Binding-site contacts:
Ligand atom O4P contacts residue TYR151 of chain 1.B at 2.6 Å (h-bond).
Ligand atom N31 contacts residue PHE220 of chain 1.B at 3.6 Å.
Ligand atom C51 contacts residue PHE105 of chain 1.B at 3.8 Å (hydrophobic).
Ligand atom C2G contacts residue LYS77 of chain 1.B at 3.4 Å.
Ligand atom O3P contacts residue ASN10 of chain 1.B at 3.1 Å (h-bond).
Ligand atom O3P contacts residue HIS75 of chain 1.B at 3.2 Å (h-bond).
Ligand atom C1G contacts residue HIS75 of chain 1.B at 3.6 Å.
Ligand atom O3 contacts residue GLN107 of chain 1.B at 2.8 Å (h-bond).
Ligand atom OPP contacts residue TYR151 of chain 1.B at 3.6 Å.
Ligand atom O4 contacts residue PHE220 of chain 1.B at 3.4 Å.
Ligand atom O41 contacts residue ASN222 of chain 1.B at 3.7 Å.
Ligand atom C41 contacts residue ASN222 of chain 1.B at 3.8 Å.
Ligand atom C2 contacts residue PHE105 of chain 1.B at 3.6 Å (hydrophobic).
Ligand atom O3 contacts residue TYR151 of chain 1.B at 3.7 Å.
Ligand atom C5A contacts residue PHE220 of chain 1.B at 3.6 Å (hydrophobic).
Ligand atom C5 contacts residue TYR151 of chain 1.B at 3.7 Å (hydrophobic).
Ligand atom N31 contacts residue ASN222 of chain 1.B at 2.9 Å (h-bond).
Ligand atom O3 contacts residue PHE105 of chain 1.B at 3.5 Å.
Ligand atom O3G contacts residue TRP104 of chain 1.B at 3.4 Å.
Ligand atom C3 contacts residue GLN107 of chain 1.B at 3.7 Å.
Ligand atom C41 contacts residue PHE220 of chain 1.B at 3.5 Å (hydrophobic).
Ligand atom C4 contacts residue HIS217 of chain 1.B at 3.3 Å.
Ligand atom C51 contacts residue PHE220 of chain 1.B at 3.5 Å (hydrophobic).
Ligand atom C1 contacts residue HIS217 of chain 1.B at 3.3 Å.
Ligand atom P2 contacts residue TYR151 of chain 1.B at 3.3 Å.
Ligand atom O4P contacts residue HIS75 of chain 1.B at 3.2 Å (h-bond).
Ligand atom O4 contacts residue HIS217 of chain 1.B at 3.2 Å.
Ligand atom O5G contacts residue HIS75 of chain 1.B at 3.3 Å.
Ligand atom N11 contacts residue PHE220 of chain 1.B at 3.4 Å.
Ligand atom C21 contacts residue ASN222 of chain 1.B at 3.7 Å.
Ligand atom C21 contacts residue PHE220 of chain 1.B at 3.5 Å (hydrophobic).
Ligand atom O3P contacts residue TYR151 of chain 1.B at 3.5 Å (h-bond).
Ligand atom C3 contacts residue PHE105 of chain 1.B at 3.4 Å (hydrophobic).
Ligand atom C2 contacts residue GLN107 of chain 1.B at 3.6 Å.
Ligand atom C2 contacts residue HIS217 of chain 1.B at 3.7 Å.
Ligand atom C61 contacts residue PHE220 of chain 1.B at 3.5 Å (hydrophobic).
Ligand atom O2G contacts residue LYS77 of chain 1.B at 2.6 Å (salt-bridge).
Ligand atom O21 contacts residue HIS217 of chain 1.B at 3.4 Å.
Ligand atom O21 contacts residue ASN222 of chain 1.B at 3.0 Å (h-bond).
Ligand atom P2 contacts residue HIS75 of chain 1.B at 3.5 Å.

The small molecule below binds the protein below.
Small molecule (SMILES): Cc1cn([C@H]2C[C@H](O)[C@@H](COP(=O)(O)OP(=O)(O)O[C@H]3O[C@H](C)[C@@H](N)[C@H](O)[C@H]3O)O2)c(=O)[nH]c1=O

Sequence of chain 1.B:
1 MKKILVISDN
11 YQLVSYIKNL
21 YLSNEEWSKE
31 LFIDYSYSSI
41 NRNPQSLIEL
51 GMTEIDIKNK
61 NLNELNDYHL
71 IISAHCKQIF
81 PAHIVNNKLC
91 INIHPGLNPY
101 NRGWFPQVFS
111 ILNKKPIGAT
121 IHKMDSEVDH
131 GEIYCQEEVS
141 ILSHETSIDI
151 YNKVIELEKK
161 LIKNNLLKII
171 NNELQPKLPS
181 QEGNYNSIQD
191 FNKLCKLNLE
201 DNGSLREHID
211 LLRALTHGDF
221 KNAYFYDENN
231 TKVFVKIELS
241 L